Binding-site contacts:
Ligand atom C8 contacts residue LEU229 of chain 1.D at 4.2 Å (hydrophobic).
Ligand atom N2 contacts residue ILE246 of chain 1.D at 3.5 Å.
Ligand atom C12 contacts residue PHE250 of chain 1.D at 4.5 Å (hydrophobic).
Ligand atom C13 contacts residue HIS79 of chain 1.D at 3.9 Å.
Ligand atom C4 contacts residue GLN280 of chain 1.D at 3.4 Å.
Ligand atom C14 contacts residue TYR247 of chain 1.D at 4.2 Å (hydrophobic).
Ligand atom C7 contacts residue GLN280 of chain 1.D at 3.5 Å.
Ligand atom N6 contacts residue PHE283 of chain 1.D at 3.9 Å.
Ligand atom C10 contacts residue ILE246 of chain 1.D at 4.1 Å (hydrophobic).
Ligand atom C4 contacts residue PHE283 of chain 1.D at 4.2 Å (hydrophobic).
Ligand atom C7 contacts residue PHE283 of chain 1.D at 3.8 Å (hydrophobic).
Ligand atom C11 contacts residue PHE283 of chain 1.D at 4.2 Å (hydrophobic).
Ligand atom N2 contacts residue PHE283 of chain 1.D at 3.9 Å.
Ligand atom C15 contacts residue HIS79 of chain 1.D at 4.1 Å.
Ligand atom C14 contacts residue PHE250 of chain 1.D at 3.7 Å (hydrophobic).
Ligand atom C4 contacts residue VAL232 of chain 1.D at 4.4 Å (hydrophobic).
Ligand atom C1 contacts residue PHE283 of chain 1.D at 3.7 Å (hydrophobic).
Ligand atom C14 contacts residue MET267 of chain 1.D at 3.3 Å (hydrophobic).
Ligand atom C13 contacts residue PHE250 of chain 1.D at 3.9 Å (hydrophobic).
Ligand atom C14 contacts residue GLN280 of chain 1.D at 3.7 Å.
Ligand atom N2 contacts residue VAL232 of chain 1.D at 4.2 Å.
Ligand atom C3 contacts residue ILE246 of chain 1.D at 4.5 Å (hydrophobic).
Ligand atom C7 contacts residue PHE250 of chain 1.D at 4.0 Å (hydrophobic).
Ligand atom C3 contacts residue PHE283 of chain 1.D at 3.6 Å (hydrophobic).
Ligand atom C10 contacts residue PHE250 of chain 1.D at 4.2 Å (hydrophobic).
Ligand atom C15 contacts residue PHE250 of chain 1.D at 4.3 Å (hydrophobic).
Ligand atom C10 contacts residue TYR78 of chain 1.D at 4.1 Å (hydrophobic).
Ligand atom C14 contacts residue PHE283 of chain 1.D at 3.8 Å (hydrophobic).
Ligand atom C1 contacts residue ILE246 of chain 1.D at 4.1 Å (hydrophobic).
Ligand atom N2 contacts residue SER231 of chain 1.D at 4.5 Å.
Ligand atom N5 contacts residue LEU229 of chain 1.D at 3.9 Å.
Ligand atom C4 contacts residue ILE246 of chain 1.D at 4.0 Å (hydrophobic).
Ligand atom C13 contacts residue TYR78 of chain 1.D at 4.4 Å (hydrophobic).
Ligand atom C11 contacts residue LEU229 of chain 1.D at 4.0 Å (hydrophobic).
Ligand atom N5 contacts residue ILE246 of chain 1.D at 4.3 Å.
Ligand atom C9 contacts residue PHE250 of chain 1.D at 4.1 Å (hydrophobic).
Ligand atom C9 contacts residue HIS79 of chain 1.D at 4.4 Å.
Ligand atom N5 contacts residue PHE283 of chain 1.D at 3.9 Å.
Ligand atom C3 contacts residue PHE250 of chain 1.D at 4.2 Å (hydrophobic).
Ligand atom N6 contacts residue GLN280 of chain 1.D at 2.6 Å (h-bond).

This small molecule binds to this protein.
Small molecule (SMILES): Cc1ccc(Nc2cc(C)ncn2)cc1

Sequence of chain 1.D:
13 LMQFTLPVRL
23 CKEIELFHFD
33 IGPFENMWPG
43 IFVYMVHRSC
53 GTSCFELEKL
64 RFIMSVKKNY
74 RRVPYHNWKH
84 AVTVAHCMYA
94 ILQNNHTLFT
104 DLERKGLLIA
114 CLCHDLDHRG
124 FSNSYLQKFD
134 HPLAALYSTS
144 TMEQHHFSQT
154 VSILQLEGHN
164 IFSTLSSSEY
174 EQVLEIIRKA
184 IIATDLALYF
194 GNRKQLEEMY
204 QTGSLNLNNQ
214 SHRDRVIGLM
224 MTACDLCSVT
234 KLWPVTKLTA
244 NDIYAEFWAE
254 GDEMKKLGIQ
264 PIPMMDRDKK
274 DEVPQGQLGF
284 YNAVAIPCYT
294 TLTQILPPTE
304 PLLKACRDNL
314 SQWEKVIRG